A small-molecule ligand and the protein it binds are described below.
Small molecule (SMILES): O=P(O)(O)OC[C@H]1O[C@H](O)[C@H](O)[C@@H](O)[C@@H]1O

Sequence of chain 1.D:
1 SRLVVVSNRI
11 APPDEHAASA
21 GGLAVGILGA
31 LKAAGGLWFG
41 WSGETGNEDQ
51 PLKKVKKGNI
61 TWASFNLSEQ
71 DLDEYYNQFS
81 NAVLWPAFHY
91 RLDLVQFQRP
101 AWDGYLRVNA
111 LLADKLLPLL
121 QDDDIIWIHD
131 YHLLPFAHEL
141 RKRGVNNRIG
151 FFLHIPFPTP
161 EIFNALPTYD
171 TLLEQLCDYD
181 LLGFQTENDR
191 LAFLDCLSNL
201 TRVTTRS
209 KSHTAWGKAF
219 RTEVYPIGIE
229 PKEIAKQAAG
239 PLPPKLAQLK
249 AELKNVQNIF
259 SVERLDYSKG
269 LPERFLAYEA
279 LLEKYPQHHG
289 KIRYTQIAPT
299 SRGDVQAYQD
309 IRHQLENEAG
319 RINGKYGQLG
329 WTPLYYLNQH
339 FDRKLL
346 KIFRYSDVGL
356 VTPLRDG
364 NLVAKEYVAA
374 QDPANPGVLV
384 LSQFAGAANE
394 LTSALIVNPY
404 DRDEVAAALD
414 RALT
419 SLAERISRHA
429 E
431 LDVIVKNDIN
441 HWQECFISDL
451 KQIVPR

Binding-site contacts:
Ligand atom O2P contacts residue ARG300 of chain 1.D at 3.0 Å (salt-bridge).
Ligand atom C2 contacts residue TYR131 of chain 1.D at 3.9 Å (hydrophobic).
Ligand atom P contacts residue TYR76 of chain 1.D at 3.2 Å.
Ligand atom P contacts residue ARG9 of chain 1.D at 3.7 Å.
Ligand atom O2P contacts residue TYR76 of chain 1.D at 2.6 Å (h-bond).
Ligand atom O2 contacts residue ASP130 of chain 1.D at 2.6 Å (salt-bridge).
Ligand atom O3 contacts residue TYR131 of chain 1.D at 4.0 Å.
Ligand atom O1 contacts residue IMD1 of chain 1.P at 3.2 Å.
Ligand atom O1 contacts residue UDP1 of chain 1.N at 2.3 Å (h-bond).
Ligand atom O3 contacts residue LEU23 of chain 1.D at 3.4 Å.
Ligand atom O3 contacts residue HIS132 of chain 1.D at 3.5 Å.
Ligand atom C4 contacts residue ARG300 of chain 1.D at 4.0 Å.
Ligand atom O3 contacts residue ASP130 of chain 1.D at 2.6 Å (salt-bridge).
Ligand atom O3P contacts residue TYR76 of chain 1.D at 3.8 Å.
Ligand atom O2 contacts residue HIS154 of chain 1.D at 3.9 Å.
Ligand atom C5 contacts residue ARG300 of chain 1.D at 3.8 Å.
Ligand atom O2 contacts residue ILE155 of chain 1.D at 3.7 Å.
Ligand atom O1 contacts residue LEU23 of chain 1.D at 3.9 Å.
Ligand atom O5 contacts residue UDP1 of chain 1.N at 3.9 Å.
Ligand atom O5 contacts residue ARG262 of chain 1.D at 3.7 Å.
Ligand atom C1 contacts residue ARG300 of chain 1.D at 3.8 Å.
Ligand atom O1 contacts residue GLY22 of chain 1.D at 3.6 Å (h-bond).
Ligand atom C6 contacts residue ARG300 of chain 1.D at 3.8 Å.
Ligand atom P contacts residue ARG300 of chain 1.D at 3.9 Å.
Ligand atom C3 contacts residue ASP130 of chain 1.D at 3.4 Å.
Ligand atom C2 contacts residue ASP130 of chain 1.D at 3.3 Å.
Ligand atom O1P contacts residue TYR76 of chain 1.D at 3.4 Å (h-bond).
Ligand atom O6 contacts residue ARG300 of chain 1.D at 2.8 Å (salt-bridge).
Ligand atom C6 contacts residue ALA20 of chain 1.D at 3.7 Å (hydrophobic).
Ligand atom C1 contacts residue UDP1 of chain 1.N at 3.3 Å.
Ligand atom C6 contacts residue GLY21 of chain 1.D at 4.0 Å.
Ligand atom O2 contacts residue TYR131 of chain 1.D at 3.9 Å.
Ligand atom C1 contacts residue TRP85 of chain 1.D at 4.0 Å (hydrophobic).
Ligand atom O1P contacts residue ARG9 of chain 1.D at 3.4 Å (salt-bridge).
Ligand atom O5 contacts residue ARG300 of chain 1.D at 3.0 Å (salt-bridge).
Ligand atom C3 contacts residue LEU23 of chain 1.D at 3.6 Å (hydrophobic).
Ligand atom O4 contacts residue ARG9 of chain 1.D at 3.2 Å.
Ligand atom O3P contacts residue ARG9 of chain 1.D at 2.9 Å (salt-bridge).
Ligand atom C2 contacts residue ARG300 of chain 1.D at 4.0 Å.
Ligand atom O2 contacts residue IMD1 of chain 1.P at 3.6 Å.